Sequence of chain 1.B:
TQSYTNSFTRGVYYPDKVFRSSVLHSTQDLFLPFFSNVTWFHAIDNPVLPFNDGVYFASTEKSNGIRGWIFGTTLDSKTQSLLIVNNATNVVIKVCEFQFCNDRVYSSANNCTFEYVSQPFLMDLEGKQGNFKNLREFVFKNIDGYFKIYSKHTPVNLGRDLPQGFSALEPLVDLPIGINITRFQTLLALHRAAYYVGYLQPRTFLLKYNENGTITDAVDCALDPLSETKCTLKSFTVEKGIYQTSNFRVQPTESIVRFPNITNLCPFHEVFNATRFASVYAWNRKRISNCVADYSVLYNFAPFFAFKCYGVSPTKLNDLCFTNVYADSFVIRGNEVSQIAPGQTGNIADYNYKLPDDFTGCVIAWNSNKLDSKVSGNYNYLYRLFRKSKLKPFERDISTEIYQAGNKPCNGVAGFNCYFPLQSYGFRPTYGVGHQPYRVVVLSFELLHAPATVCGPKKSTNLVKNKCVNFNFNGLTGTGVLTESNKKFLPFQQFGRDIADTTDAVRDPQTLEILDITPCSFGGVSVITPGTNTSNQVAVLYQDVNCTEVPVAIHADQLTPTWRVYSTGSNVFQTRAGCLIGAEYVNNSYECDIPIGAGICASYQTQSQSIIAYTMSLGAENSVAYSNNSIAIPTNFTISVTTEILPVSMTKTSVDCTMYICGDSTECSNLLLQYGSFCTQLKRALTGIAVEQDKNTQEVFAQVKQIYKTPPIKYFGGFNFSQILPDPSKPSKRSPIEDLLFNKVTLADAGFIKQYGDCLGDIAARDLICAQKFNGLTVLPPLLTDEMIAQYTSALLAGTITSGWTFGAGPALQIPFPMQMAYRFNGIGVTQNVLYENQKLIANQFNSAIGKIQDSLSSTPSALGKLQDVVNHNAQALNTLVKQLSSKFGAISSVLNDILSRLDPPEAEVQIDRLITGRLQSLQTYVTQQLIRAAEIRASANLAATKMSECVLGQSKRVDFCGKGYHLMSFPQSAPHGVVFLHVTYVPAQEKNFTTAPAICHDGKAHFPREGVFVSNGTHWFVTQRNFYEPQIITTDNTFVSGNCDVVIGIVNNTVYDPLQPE

A small-molecule ligand and the protein it binds are described below.
Small molecule (SMILES): CC(=O)N[C@@H]1[C@@H](O)[C@H](O)[C@@H](CO)O[C@H]1O

Binding-site contacts:
Ligand atom C2 contacts residue ASN1131 of chain 1.B at 2.4 Å.
Ligand atom C1 contacts residue ASN1131 of chain 1.B at 1.4 Å.
Ligand atom C5 contacts residue ASN1131 of chain 1.B at 3.7 Å.
Ligand atom C7 contacts residue ASN1131 of chain 1.B at 3.4 Å.
Ligand atom O7 contacts residue ASN1131 of chain 1.B at 3.5 Å (h-bond).
Ligand atom N2 contacts residue ASN1131 of chain 1.B at 2.9 Å (h-bond).
Ligand atom C4 contacts residue ASN1131 of chain 1.B at 4.2 Å.
Ligand atom O5 contacts residue ASN1131 of chain 1.B at 2.4 Å (h-bond).
Ligand atom C3 contacts residue ASN1131 of chain 1.B at 3.8 Å.
Ligand atom C8 contacts residue ASN1131 of chain 1.B at 4.5 Å.